Binding-site contacts:
Ligand atom C6 contacts residue THR38 of chain 1.A at 4.1 Å.
Ligand atom N3 contacts residue ALA142 of chain 2.B at 3.1 Å (h-bond).
Ligand atom N3 contacts residue CYS93 of chain 2.B at 3.0 Å (h-bond).
Ligand atom S1 contacts residue LEU141 of chain 2.B at 4.2 Å.
Ligand atom C6 contacts residue CYS93 of chain 2.B at 3.8 Å (hydrophobic).
Ligand atom C2 contacts residue PRO100 of chain 2.B at 3.5 Å (hydrophobic).
Ligand atom N4 contacts residue CYS93 of chain 2.B at 4.1 Å.
Ligand atom N4 contacts residue PRO100 of chain 2.B at 4.0 Å.
Ligand atom C6 contacts residue PRO100 of chain 2.B at 3.7 Å (hydrophobic).
Ligand atom C2 contacts residue ALA142 of chain 2.B at 4.3 Å (hydrophobic).
Ligand atom S1 contacts residue PHE103 of chain 2.B at 3.5 Å.
Ligand atom C2 contacts residue CYS93 of chain 2.B at 2.6 Å (hydrophobic).
Ligand atom C6 contacts residue VAL98 of chain 2.B at 4.1 Å (hydrophobic).
Ligand atom S1 contacts residue VAL98 of chain 2.B at 3.5 Å (h-bond).
Ligand atom S1 contacts residue PRO100 of chain 2.B at 3.9 Å.
Ligand atom S1 contacts residue HIS92 of chain 2.B at 4.3 Å.
Ligand atom N4 contacts residue ALA142 of chain 2.B at 3.6 Å.
Ligand atom S1 contacts residue CYS93 of chain 2.B at 2.0 Å (h-bond).
Ligand atom C2 contacts residue VAL98 of chain 2.B at 4.2 Å (hydrophobic).
Ligand atom N3 contacts residue PRO100 of chain 2.B at 3.7 Å.
Ligand atom N5 contacts residue PRO100 of chain 2.B at 4.1 Å.

Sequence of chain 1.A:
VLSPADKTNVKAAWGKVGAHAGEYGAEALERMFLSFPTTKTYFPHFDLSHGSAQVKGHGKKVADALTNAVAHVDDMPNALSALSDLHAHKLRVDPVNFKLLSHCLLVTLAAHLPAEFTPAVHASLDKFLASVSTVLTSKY

Sequence of chain 2.B:
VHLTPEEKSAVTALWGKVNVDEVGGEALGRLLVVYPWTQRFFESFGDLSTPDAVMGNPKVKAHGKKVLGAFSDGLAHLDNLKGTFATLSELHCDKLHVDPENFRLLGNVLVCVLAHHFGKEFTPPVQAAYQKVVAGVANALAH

A small-molecule ligand and the protein it binds are described below.
Small molecule (SMILES): Sc1cnn[nH]1